Binding-site contacts:
Ligand atom C3 contacts residue TYR456 of chain 1.A at 2.8 Å (hydrophobic).
Ligand atom C2 contacts residue SER217 of chain 1.A at 3.4 Å.
Ligand atom C2 contacts residue HIS470 of chain 1.A at 3.9 Å.
Ligand atom P1 contacts residue GLY136 of chain 1.A at 3.8 Å.
Ligand atom C4 contacts residue TRP250 of chain 1.A at 4.1 Å (hydrophobic).
Ligand atom O3 contacts residue GLY136 of chain 1.A at 3.8 Å.
Ligand atom P1 contacts residue ALA218 of chain 1.A at 3.5 Å.
Ligand atom O2 contacts residue GLY134 of chain 1.A at 3.7 Å.
Ligand atom O3 contacts residue ALA218 of chain 1.A at 4.3 Å.
Ligand atom O2 contacts residue GLU216 of chain 1.A at 4.5 Å.
Ligand atom C3 contacts residue PHE353 of chain 1.A at 4.3 Å (hydrophobic).
Ligand atom C1 contacts residue SER217 of chain 1.A at 2.9 Å.
Ligand atom O1 contacts residue HIS470 of chain 1.A at 3.2 Å (h-bond).
Ligand atom C2 contacts residue GLU216 of chain 1.A at 4.0 Å.
Ligand atom C2 contacts residue THR471 of chain 1.A at 4.1 Å.
Ligand atom C2 contacts residue GLY134 of chain 1.A at 4.4 Å.
Ligand atom P1 contacts residue HIS470 of chain 1.A at 3.6 Å.
Ligand atom C3 contacts residue HIS470 of chain 1.A at 4.3 Å.
Ligand atom P1 contacts residue SER217 of chain 1.A at 1.6 Å.
Ligand atom C2 contacts residue GLY135 of chain 1.A at 3.5 Å.
Ligand atom C4 contacts residue PHE420 of chain 1.A at 4.5 Å (hydrophobic).
Ligand atom O2 contacts residue ALA218 of chain 1.A at 2.9 Å (h-bond).
Ligand atom C1 contacts residue HIS470 of chain 1.A at 4.4 Å.
Ligand atom O1 contacts residue GLY136 of chain 1.A at 4.5 Å.
Ligand atom C3 contacts residue THR471 of chain 1.A at 3.2 Å.
Ligand atom O3 contacts residue SER217 of chain 1.A at 2.6 Å (h-bond).
Ligand atom C1 contacts residue TRP250 of chain 1.A at 3.7 Å (hydrophobic).
Ligand atom O2 contacts residue GLY135 of chain 1.A at 2.7 Å (h-bond).
Ligand atom C4 contacts residue SER217 of chain 1.A at 4.1 Å.
Ligand atom C3 contacts residue GLU216 of chain 1.A at 4.4 Å.
Ligand atom C3 contacts residue GLY135 of chain 1.A at 4.5 Å.
Ligand atom O3 contacts residue HIS470 of chain 1.A at 4.3 Å.
Ligand atom C4 contacts residue MET307 of chain 1.A at 4.4 Å (hydrophobic).
Ligand atom O1 contacts residue GLY135 of chain 1.A at 4.2 Å.
Ligand atom O1 contacts residue SER217 of chain 1.A at 2.6 Å (h-bond).
Ligand atom C2 contacts residue TYR456 of chain 1.A at 3.4 Å (hydrophobic).
Ligand atom O2 contacts residue GLY136 of chain 1.A at 2.8 Å (h-bond).
Ligand atom P1 contacts residue GLY135 of chain 1.A at 4.0 Å.
Ligand atom O2 contacts residue SER217 of chain 1.A at 2.5 Å (h-bond).

Sequence of chain 1.A:
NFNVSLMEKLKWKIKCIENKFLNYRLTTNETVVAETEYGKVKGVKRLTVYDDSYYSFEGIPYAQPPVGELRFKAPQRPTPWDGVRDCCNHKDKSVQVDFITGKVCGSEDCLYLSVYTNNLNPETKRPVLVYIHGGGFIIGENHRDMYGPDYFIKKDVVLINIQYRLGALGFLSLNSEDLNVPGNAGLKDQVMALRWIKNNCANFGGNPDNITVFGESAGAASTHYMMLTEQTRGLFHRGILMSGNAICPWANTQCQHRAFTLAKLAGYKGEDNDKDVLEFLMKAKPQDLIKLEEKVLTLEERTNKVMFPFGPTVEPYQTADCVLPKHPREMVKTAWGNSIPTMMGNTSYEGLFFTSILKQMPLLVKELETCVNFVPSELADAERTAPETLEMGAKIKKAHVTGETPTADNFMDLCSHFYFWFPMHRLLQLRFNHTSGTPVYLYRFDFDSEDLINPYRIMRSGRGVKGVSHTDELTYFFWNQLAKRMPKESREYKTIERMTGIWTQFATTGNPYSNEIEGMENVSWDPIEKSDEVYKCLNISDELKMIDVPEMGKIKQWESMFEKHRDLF

The protein below binds the small molecule below.
Small molecule (SMILES): CCOP(=O)(O)OCC